Binding-site contacts:
Ligand atom O4 contacts residue ASN240 of chain 1.G at 3.8 Å.
Ligand atom O7 contacts residue ASN169 of chain 1.G at 3.7 Å.
Ligand atom C2 contacts residue ASN240 of chain 1.G at 3.8 Å.
Ligand atom C7 contacts residue ASN169 of chain 1.G at 3.6 Å.
Ligand atom O7 contacts residue ALA242 of chain 1.G at 4.2 Å.
Ligand atom O7 contacts residue ASN240 of chain 1.G at 3.0 Å (h-bond).
Ligand atom C4 contacts residue ASN240 of chain 1.G at 4.2 Å.
Ligand atom C8 contacts residue ASN240 of chain 1.G at 3.5 Å.
Ligand atom C4 contacts residue ASN169 of chain 1.G at 4.2 Å.
Ligand atom C8 contacts residue ALA242 of chain 1.G at 3.2 Å (hydrophobic).
Ligand atom C8 contacts residue SER221 of chain 1.I at 3.9 Å.
Ligand atom C3 contacts residue ASN169 of chain 1.G at 3.8 Å.
Ligand atom N2 contacts residue ASN169 of chain 1.G at 3.0 Å (h-bond).
Ligand atom C5 contacts residue ASN169 of chain 1.G at 3.7 Å.
Ligand atom C7 contacts residue ALA242 of chain 1.G at 4.0 Å (hydrophobic).
Ligand atom C1 contacts residue ASN169 of chain 1.G at 1.5 Å.
Ligand atom C8 contacts residue ASP241 of chain 1.G at 3.8 Å.
Ligand atom N2 contacts residue ASN240 of chain 1.G at 2.9 Å (h-bond).
Ligand atom C3 contacts residue ASN240 of chain 1.G at 3.9 Å.
Ligand atom C2 contacts residue ASN169 of chain 1.G at 2.4 Å.
Ligand atom C7 contacts residue ASN240 of chain 1.G at 3.7 Å.
Ligand atom O5 contacts residue ASN169 of chain 1.G at 2.4 Å (h-bond).
Ligand atom C5 contacts residue ASN240 of chain 1.G at 3.8 Å.
Ligand atom O5 contacts residue ASN240 of chain 1.G at 4.5 Å.
Ligand atom C1 contacts residue ASN240 of chain 1.G at 4.1 Å.

Sequence of chain 1.G:
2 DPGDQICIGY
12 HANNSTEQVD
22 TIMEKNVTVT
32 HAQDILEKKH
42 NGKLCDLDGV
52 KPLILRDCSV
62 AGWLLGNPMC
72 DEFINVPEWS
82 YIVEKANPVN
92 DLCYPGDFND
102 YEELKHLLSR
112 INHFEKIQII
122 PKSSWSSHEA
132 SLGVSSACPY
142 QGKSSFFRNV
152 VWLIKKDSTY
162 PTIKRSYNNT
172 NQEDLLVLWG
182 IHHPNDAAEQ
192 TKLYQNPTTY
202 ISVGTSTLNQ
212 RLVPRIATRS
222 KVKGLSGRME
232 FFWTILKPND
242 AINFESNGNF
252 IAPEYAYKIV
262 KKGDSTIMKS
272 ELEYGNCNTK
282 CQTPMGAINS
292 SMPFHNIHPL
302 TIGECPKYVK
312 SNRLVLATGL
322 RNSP

Sequence of chain 1.I:
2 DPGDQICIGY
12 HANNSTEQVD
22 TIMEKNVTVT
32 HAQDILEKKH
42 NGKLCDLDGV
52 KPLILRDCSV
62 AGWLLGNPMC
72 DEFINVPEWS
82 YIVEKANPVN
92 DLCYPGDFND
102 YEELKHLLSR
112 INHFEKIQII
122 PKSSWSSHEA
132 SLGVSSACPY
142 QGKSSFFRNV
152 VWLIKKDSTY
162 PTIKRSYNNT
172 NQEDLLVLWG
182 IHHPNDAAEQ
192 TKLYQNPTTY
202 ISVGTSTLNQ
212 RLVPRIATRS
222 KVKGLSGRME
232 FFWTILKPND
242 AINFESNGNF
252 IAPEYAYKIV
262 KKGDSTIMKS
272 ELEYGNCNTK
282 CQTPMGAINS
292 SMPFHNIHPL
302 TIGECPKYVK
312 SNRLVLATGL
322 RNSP

A protein and the small-molecule ligand that binds it are described below.
Small molecule (SMILES): CC(=O)N[C@H]1[C@H](O[C@H]2[C@H](O)[C@@H](NC(C)=O)CO[C@@H]2CO)O[C@H](CO)[C@@H](O[C@@H]2O[C@H](CO)[C@@H](O)[C@H](O)[C@@H]2O)[C@@H]1O